Sequence of chain 2.E:
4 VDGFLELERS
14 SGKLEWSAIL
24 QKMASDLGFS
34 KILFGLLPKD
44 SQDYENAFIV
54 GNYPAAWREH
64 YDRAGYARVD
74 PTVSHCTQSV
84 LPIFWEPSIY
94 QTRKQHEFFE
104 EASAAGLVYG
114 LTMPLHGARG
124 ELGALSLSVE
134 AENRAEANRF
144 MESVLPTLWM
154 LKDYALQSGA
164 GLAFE

Binding-site contacts:
Ligand atom C29 contacts residue TYR47 of chain 2.E at 3.5 Å (hydrophobic).
Ligand atom O18 contacts residue LEU110 of chain 2.E at 3.1 Å.
Ligand atom N16 contacts residue TRP60 of chain 2.E at 3.5 Å (h-bond).
Ligand atom BR24 contacts residue TYR64 of chain 2.E at 3.6 Å.
Ligand atom N8 contacts residue ASP73 of chain 2.E at 2.7 Å (salt-bridge).
Ligand atom C11 contacts residue TRP88 of chain 2.E at 3.5 Å (hydrophobic).
Ligand atom C28 contacts residue TYR47 of chain 2.E at 3.6 Å (hydrophobic).
Ligand atom CL31 contacts residue ALA50 of chain 2.E at 3.4 Å.
Ligand atom O22 contacts residue LEU36 of chain 2.E at 3.3 Å.
Ligand atom BR24 contacts residue LEU36 of chain 2.E at 3.7 Å.
Ligand atom C9 contacts residue ASP73 of chain 2.E at 3.7 Å.
Ligand atom C3 contacts residue TYR64 of chain 2.E at 3.5 Å (hydrophobic).
Ligand atom C4 contacts residue TYR64 of chain 2.E at 3.6 Å (hydrophobic).
Ligand atom C29 contacts residue GLY126 of chain 2.E at 3.7 Å.
Ligand atom C4 contacts residue LEU36 of chain 2.E at 3.5 Å (hydrophobic).
Ligand atom C7 contacts residue ASP73 of chain 2.E at 3.5 Å.
Ligand atom C11 contacts residue THR115 of chain 2.E at 3.7 Å.
Ligand atom C11 contacts residue THR75 of chain 2.E at 3.5 Å.
Ligand atom C12 contacts residue TRP88 of chain 2.E at 3.3 Å (hydrophobic).
Ligand atom C2 contacts residue TYR64 of chain 2.E at 3.5 Å (hydrophobic).
Ligand atom C26 contacts residue ALA127 of chain 2.E at 3.5 Å (hydrophobic).
Ligand atom O18 contacts residue TRP60 of chain 2.E at 3.1 Å (h-bond).
Ligand atom CL31 contacts residue GLY38 of chain 2.E at 3.5 Å.
Ligand atom O19 contacts residue TRP60 of chain 2.E at 3.1 Å (h-bond).
Ligand atom C9 contacts residue SER129 of chain 2.E at 3.6 Å.
Ligand atom N16 contacts residue TYR56 of chain 2.E at 3.7 Å.
Ligand atom O22 contacts residue GLY38 of chain 2.E at 3.6 Å.
Ligand atom CL31 contacts residue LEU39 of chain 2.E at 3.6 Å.
Ligand atom O17 contacts residue TYR56 of chain 2.E at 2.8 Å (h-bond).
Ligand atom C14 contacts residue PHE101 of chain 2.E at 3.7 Å (hydrophobic).
Ligand atom N8 contacts residue THR75 of chain 2.E at 3.7 Å.
Ligand atom BR23 contacts residue TYR47 of chain 2.E at 3.5 Å.
Ligand atom C13 contacts residue TYR93 of chain 2.E at 3.4 Å (hydrophobic).
Ligand atom O19 contacts residue TYR56 of chain 2.E at 3.6 Å.
Ligand atom C12 contacts residue THR75 of chain 2.E at 3.6 Å.
Ligand atom C5 contacts residue TYR64 of chain 2.E at 3.5 Å (hydrophobic).
Ligand atom C1 contacts residue TYR64 of chain 2.E at 3.6 Å (hydrophobic).
Ligand atom O17 contacts residue SER129 of chain 2.E at 3.0 Å (h-bond).
Ligand atom O18 contacts residue TYR56 of chain 2.E at 3.5 Å.
Ligand atom C6 contacts residue TYR64 of chain 2.E at 3.7 Å (hydrophobic).

The protein below binds the small molecule below.
Small molecule (SMILES): O=C(Oc1c(Br)cc(Br)cc1CNC(=O)c1ccccc1[N+](=O)[O-])c1ccccc1Cl